Binding-site contacts:
Ligand atom C1 contacts residue ASN153 of chain 42.E at 1.4 Å.
Ligand atom C1 contacts residue HIS149 of chain 42.E at 4.2 Å.
Ligand atom O5 contacts residue HIS158 of chain 42.E at 3.1 Å.
Ligand atom C5 contacts residue HIS158 of chain 42.E at 4.3 Å.
Ligand atom C8 contacts residue GLY102 of chain 50.E at 4.2 Å.
Ligand atom C7 contacts residue ASN153 of chain 42.E at 3.5 Å.
Ligand atom C1 contacts residue HIS158 of chain 42.E at 3.8 Å.
Ligand atom C5 contacts residue ASN153 of chain 42.E at 3.7 Å.
Ligand atom C4 contacts residue ASN153 of chain 42.E at 4.2 Å.
Ligand atom O6 contacts residue LYS157 of chain 42.E at 4.2 Å.
Ligand atom O5 contacts residue GLY156 of chain 42.E at 4.3 Å.
Ligand atom C5 contacts residue THR155 of chain 42.E at 3.9 Å.
Ligand atom O5 contacts residue ASN153 of chain 42.E at 2.4 Å (h-bond).
Ligand atom O3 contacts residue HIS149 of chain 42.E at 4.1 Å.
Ligand atom C3 contacts residue ASN153 of chain 42.E at 3.8 Å.
Ligand atom O7 contacts residue THR155 of chain 42.E at 4.1 Å.
Ligand atom C2 contacts residue ASN153 of chain 42.E at 2.5 Å.
Ligand atom N2 contacts residue ASN153 of chain 42.E at 2.9 Å (h-bond).
Ligand atom C6 contacts residue THR155 of chain 42.E at 4.4 Å.
Ligand atom C1 contacts residue THR155 of chain 42.E at 3.9 Å.
Ligand atom C2 contacts residue HIS149 of chain 42.E at 3.6 Å.
Ligand atom C6 contacts residue HIS158 of chain 42.E at 4.4 Å.
Ligand atom O6 contacts residue HIS158 of chain 42.E at 3.8 Å.
Ligand atom C6 contacts residue LYS157 of chain 42.E at 4.2 Å.
Ligand atom O7 contacts residue ASN153 of chain 42.E at 3.8 Å.
Ligand atom N2 contacts residue HIS149 of chain 42.E at 3.4 Å.
Ligand atom O5 contacts residue THR155 of chain 42.E at 3.7 Å.

Sequence of chain 42.E:
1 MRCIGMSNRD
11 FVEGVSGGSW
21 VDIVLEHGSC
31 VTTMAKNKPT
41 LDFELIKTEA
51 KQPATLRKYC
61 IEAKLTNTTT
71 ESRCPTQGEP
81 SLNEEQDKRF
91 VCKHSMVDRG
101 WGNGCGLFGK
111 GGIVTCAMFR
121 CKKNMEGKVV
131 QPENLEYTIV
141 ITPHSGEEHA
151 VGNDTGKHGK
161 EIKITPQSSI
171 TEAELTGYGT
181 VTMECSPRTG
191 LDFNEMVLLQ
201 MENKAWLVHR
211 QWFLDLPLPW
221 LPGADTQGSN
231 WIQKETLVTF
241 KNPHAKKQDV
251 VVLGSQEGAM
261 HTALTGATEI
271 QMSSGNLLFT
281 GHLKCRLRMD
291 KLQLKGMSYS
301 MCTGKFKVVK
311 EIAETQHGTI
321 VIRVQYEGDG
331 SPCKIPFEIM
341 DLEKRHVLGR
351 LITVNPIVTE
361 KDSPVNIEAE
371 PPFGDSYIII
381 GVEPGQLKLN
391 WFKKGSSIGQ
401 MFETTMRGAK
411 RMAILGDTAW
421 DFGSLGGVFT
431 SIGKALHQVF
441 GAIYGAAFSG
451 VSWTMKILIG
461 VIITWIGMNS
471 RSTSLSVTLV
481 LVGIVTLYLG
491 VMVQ

This small molecule binds to this protein.
Small molecule (SMILES): CC(=O)N[C@@H]1[C@@H](O)[C@H](O)[C@@H](CO)O[C@H]1O

Sequence of chain 50.E:
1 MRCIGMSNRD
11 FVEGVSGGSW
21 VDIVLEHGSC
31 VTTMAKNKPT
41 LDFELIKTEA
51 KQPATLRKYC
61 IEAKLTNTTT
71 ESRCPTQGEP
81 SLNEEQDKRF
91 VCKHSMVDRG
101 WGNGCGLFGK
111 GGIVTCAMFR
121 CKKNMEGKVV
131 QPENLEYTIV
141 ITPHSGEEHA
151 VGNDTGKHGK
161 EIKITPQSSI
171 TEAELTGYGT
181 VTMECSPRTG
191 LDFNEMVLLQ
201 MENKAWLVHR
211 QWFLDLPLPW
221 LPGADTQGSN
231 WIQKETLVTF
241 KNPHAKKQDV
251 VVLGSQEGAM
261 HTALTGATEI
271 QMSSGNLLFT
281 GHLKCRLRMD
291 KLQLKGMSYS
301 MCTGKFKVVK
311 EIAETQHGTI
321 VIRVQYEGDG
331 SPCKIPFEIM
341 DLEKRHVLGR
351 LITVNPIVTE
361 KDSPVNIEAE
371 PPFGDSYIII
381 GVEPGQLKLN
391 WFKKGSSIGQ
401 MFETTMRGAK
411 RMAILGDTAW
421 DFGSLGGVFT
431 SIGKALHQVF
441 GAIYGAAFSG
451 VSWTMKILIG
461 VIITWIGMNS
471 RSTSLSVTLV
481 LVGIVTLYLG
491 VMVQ